The protein below binds the small molecule below.
Small molecule (SMILES): CC(=O)N[C@@H]1[C@@H](O)[C@H](O)[C@@H](CO)O[C@H]1O

Sequence of chain 1.A:
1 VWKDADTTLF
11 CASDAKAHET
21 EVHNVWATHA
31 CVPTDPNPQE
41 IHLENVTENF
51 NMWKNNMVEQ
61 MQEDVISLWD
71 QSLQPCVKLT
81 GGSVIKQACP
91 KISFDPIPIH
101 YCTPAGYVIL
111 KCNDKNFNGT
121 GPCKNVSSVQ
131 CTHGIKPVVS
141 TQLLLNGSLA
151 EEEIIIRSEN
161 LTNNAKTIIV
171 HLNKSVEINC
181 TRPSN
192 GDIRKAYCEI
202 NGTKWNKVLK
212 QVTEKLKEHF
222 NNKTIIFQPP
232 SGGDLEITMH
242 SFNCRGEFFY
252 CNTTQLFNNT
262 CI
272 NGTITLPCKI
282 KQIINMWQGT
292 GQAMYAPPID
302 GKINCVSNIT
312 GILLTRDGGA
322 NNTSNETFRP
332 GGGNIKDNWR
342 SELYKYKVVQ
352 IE

Binding-site contacts:
Ligand atom O6 contacts residue ILE154 of chain 1.A at 3.5 Å (h-bond).
Ligand atom O5 contacts residue ILE154 of chain 1.A at 3.2 Å (h-bond).
Ligand atom C1 contacts residue GLN212 of chain 1.A at 4.0 Å.
Ligand atom C7 contacts residue GLU152 of chain 1.A at 4.5 Å.
Ligand atom N2 contacts residue ASN173 of chain 1.A at 2.9 Å (h-bond).
Ligand atom C5 contacts residue GLU153 of chain 1.A at 4.4 Å.
Ligand atom C4 contacts residue ASN173 of chain 1.A at 4.2 Å.
Ligand atom C2 contacts residue GLU152 of chain 1.A at 4.0 Å.
Ligand atom C3 contacts residue ASN173 of chain 1.A at 3.8 Å.
Ligand atom O5 contacts residue ASN173 of chain 1.A at 2.4 Å (h-bond).
Ligand atom C6 contacts residue LYS216 of chain 1.A at 4.0 Å.
Ligand atom O5 contacts residue GLN212 of chain 1.A at 4.3 Å.
Ligand atom C4 contacts residue GLN212 of chain 1.A at 4.4 Å.
Ligand atom C2 contacts residue ASN173 of chain 1.A at 2.4 Å.
Ligand atom C1 contacts residue ASN173 of chain 1.A at 1.4 Å.
Ligand atom C6 contacts residue ILE154 of chain 1.A at 4.0 Å (hydrophobic).
Ligand atom O7 contacts residue GLU152 of chain 1.A at 4.0 Å.
Ligand atom C1 contacts residue ILE154 of chain 1.A at 4.0 Å (hydrophobic).
Ligand atom C3 contacts residue GLN212 of chain 1.A at 4.1 Å.
Ligand atom C5 contacts residue ILE154 of chain 1.A at 4.2 Å (hydrophobic).
Ligand atom O5 contacts residue GLU152 of chain 1.A at 3.9 Å.
Ligand atom O5 contacts residue GLU153 of chain 1.A at 3.3 Å.
Ligand atom C7 contacts residue ASN173 of chain 1.A at 3.6 Å.
Ligand atom C1 contacts residue GLU153 of chain 1.A at 4.1 Å.
Ligand atom O6 contacts residue GLU153 of chain 1.A at 4.3 Å.
Ligand atom C1 contacts residue GLU152 of chain 1.A at 3.7 Å.
Ligand atom C5 contacts residue GLN212 of chain 1.A at 3.8 Å.
Ligand atom O4 contacts residue GLN212 of chain 1.A at 4.0 Å.
Ligand atom O6 contacts residue LYS216 of chain 1.A at 3.1 Å.
Ligand atom C5 contacts residue ASN173 of chain 1.A at 3.7 Å.
Ligand atom O7 contacts residue ASN173 of chain 1.A at 3.8 Å.
Ligand atom C6 contacts residue GLU153 of chain 1.A at 4.1 Å.